This small molecule binds to this protein.
Small molecule (SMILES): CC(=O)N[C@H]1[C@H](O[C@H]2[C@H](O)[C@@H](NC(C)=O)CO[C@@H]2CO)O[C@H](CO)[C@@H](O[C@@H]2O[C@H](CO)[C@@H](O)[C@H](O[C@H]3O[C@H](CO)[C@@H](O)[C@H](O)[C@@H]3O)[C@@H]2O)[C@@H]1O

Sequence of chain 1.T:
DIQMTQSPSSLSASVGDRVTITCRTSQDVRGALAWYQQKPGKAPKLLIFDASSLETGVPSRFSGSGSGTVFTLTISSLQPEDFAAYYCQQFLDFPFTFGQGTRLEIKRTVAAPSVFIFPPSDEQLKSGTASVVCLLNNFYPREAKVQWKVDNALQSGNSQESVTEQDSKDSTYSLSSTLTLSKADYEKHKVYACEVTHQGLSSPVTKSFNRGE

Sequence of chain 1.G:
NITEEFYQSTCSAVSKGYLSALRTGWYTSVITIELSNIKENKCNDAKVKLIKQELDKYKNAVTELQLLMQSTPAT

Binding-site contacts:
Ligand atom C3 contacts residue GLU81 of chain 1.T at 4.0 Å.
Ligand atom C2 contacts residue GLU81 of chain 1.T at 4.1 Å.
Ligand atom C7 contacts residue ASN2 of chain 1.G at 4.3 Å.
Ligand atom O6 contacts residue ASN2 of chain 1.G at 4.2 Å.
Ligand atom C2 contacts residue ASN2 of chain 1.G at 2.5 Å.
Ligand atom C2 contacts residue LYS39 of chain 1.T at 4.0 Å.
Ligand atom C5 contacts residue ASN2 of chain 1.G at 3.6 Å.
Ligand atom O6 contacts residue GLY57 of chain 1.T at 4.4 Å.
Ligand atom O5 contacts residue PRO59 of chain 1.T at 4.5 Å.
Ligand atom O3 contacts residue GLU81 of chain 1.T at 3.1 Å (salt-bridge).
Ligand atom O5 contacts residue ASN2 of chain 1.G at 2.4 Å (h-bond).
Ligand atom O3 contacts residue LYS39 of chain 1.T at 3.5 Å.
Ligand atom O5 contacts residue GLY57 of chain 1.T at 4.2 Å.
Ligand atom O2 contacts residue LYS39 of chain 1.T at 3.8 Å.
Ligand atom O3 contacts residue ASN2 of chain 1.G at 3.8 Å.
Ligand atom O2 contacts residue GLU81 of chain 1.T at 3.7 Å.
Ligand atom C4 contacts residue GLU81 of chain 1.T at 4.3 Å.
Ligand atom C6 contacts residue PRO59 of chain 1.T at 3.5 Å (hydrophobic).
Ligand atom O5 contacts residue GLY57 of chain 1.T at 4.1 Å.
Ligand atom O6 contacts residue LYS45 of chain 1.T at 3.9 Å.
Ligand atom O4 contacts residue GLN37 of chain 1.T at 4.3 Å.
Ligand atom N2 contacts residue ASN2 of chain 1.G at 3.4 Å (h-bond).
Ligand atom C6 contacts residue GLY57 of chain 1.T at 4.1 Å.
Ligand atom O6 contacts residue GLN37 of chain 1.T at 4.0 Å.
Ligand atom O7 contacts residue ASN2 of chain 1.G at 4.5 Å.
Ligand atom C3 contacts residue ASN2 of chain 1.G at 3.6 Å.
Ligand atom O7 contacts residue PCA1 of chain 1.G at 4.2 Å.
Ligand atom C4 contacts residue ASN2 of chain 1.G at 4.3 Å.
Ligand atom C1 contacts residue ASN2 of chain 1.G at 1.4 Å.
Ligand atom C6 contacts residue GLY57 of chain 1.T at 3.2 Å.
Ligand atom C3 contacts residue LYS39 of chain 1.T at 3.5 Å.
Ligand atom C1 contacts residue GLU81 of chain 1.T at 4.0 Å.
Ligand atom C5 contacts residue GLY57 of chain 1.T at 3.6 Å.